Sequence of chain 1.D:
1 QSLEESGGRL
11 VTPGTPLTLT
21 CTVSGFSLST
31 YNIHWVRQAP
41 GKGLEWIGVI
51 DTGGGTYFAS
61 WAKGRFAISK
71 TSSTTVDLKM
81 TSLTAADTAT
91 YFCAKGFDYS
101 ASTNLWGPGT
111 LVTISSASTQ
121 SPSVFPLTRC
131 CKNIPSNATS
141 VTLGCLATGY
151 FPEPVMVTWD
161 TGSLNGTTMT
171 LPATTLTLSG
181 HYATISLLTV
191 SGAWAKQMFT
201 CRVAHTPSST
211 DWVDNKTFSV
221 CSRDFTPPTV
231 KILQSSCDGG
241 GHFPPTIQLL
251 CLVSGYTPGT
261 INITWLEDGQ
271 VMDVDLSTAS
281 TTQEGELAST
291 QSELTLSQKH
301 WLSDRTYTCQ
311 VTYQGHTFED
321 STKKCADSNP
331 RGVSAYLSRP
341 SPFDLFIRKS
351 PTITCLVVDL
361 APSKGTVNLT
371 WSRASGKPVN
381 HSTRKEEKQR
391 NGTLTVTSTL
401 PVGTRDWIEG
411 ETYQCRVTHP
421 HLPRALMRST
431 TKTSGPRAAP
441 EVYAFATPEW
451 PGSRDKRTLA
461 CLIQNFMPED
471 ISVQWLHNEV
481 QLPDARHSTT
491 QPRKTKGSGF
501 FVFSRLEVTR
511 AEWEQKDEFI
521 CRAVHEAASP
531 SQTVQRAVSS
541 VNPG

Binding-site contacts:
Ligand atom C8 contacts residue ASN165 of chain 1.D at 3.3 Å.
Ligand atom C5 contacts residue ASN165 of chain 1.D at 3.8 Å.
Ligand atom C7 contacts residue THR161 of chain 1.D at 4.3 Å.
Ligand atom C2 contacts residue ASN165 of chain 1.D at 2.7 Å.
Ligand atom N2 contacts residue ASN165 of chain 1.D at 3.1 Å (h-bond).
Ligand atom C7 contacts residue ASN165 of chain 1.D at 3.6 Å.
Ligand atom C4 contacts residue ASN165 of chain 1.D at 4.4 Å.
Ligand atom O5 contacts residue ASN165 of chain 1.D at 2.5 Å (h-bond).
Ligand atom C1 contacts residue ASN165 of chain 1.D at 1.4 Å.
Ligand atom C3 contacts residue ASN165 of chain 1.D at 4.0 Å.
Ligand atom C8 contacts residue THR161 of chain 1.D at 4.1 Å.
Ligand atom O7 contacts residue LEU164 of chain 1.D at 3.8 Å.
Ligand atom O7 contacts residue ASN165 of chain 1.D at 3.7 Å.
Ligand atom O7 contacts residue THR161 of chain 1.D at 3.8 Å.

A protein and the small-molecule ligand that binds it are described below.
Small molecule (SMILES): CC(=O)N[C@@H]1[C@@H](O)[C@H](O)[C@@H](CO)O[C@H]1O